Sequence of chain 1.A:
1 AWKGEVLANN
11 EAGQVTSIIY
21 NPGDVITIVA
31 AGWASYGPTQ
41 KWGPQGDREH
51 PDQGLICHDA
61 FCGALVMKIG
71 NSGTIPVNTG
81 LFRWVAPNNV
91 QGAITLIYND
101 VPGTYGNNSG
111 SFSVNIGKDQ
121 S

Sequence of chain 1.B:
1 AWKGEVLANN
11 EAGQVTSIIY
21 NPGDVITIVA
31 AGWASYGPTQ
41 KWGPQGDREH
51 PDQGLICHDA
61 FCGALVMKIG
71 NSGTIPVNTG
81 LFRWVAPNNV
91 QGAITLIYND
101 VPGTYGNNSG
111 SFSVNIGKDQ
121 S

Binding-site contacts:
Ligand atom CA5 contacts residue ASP100 of chain 1.A at 3.5 Å.
Ligand atom OB1 contacts residue THR104 of chain 1.A at 3.4 Å (h-bond).
Ligand atom O25 contacts residue ASP100 of chain 1.B at 2.6 Å (salt-bridge).
Ligand atom O5 contacts residue TYR36 of chain 1.B at 3.0 Å (h-bond).
Ligand atom OB1 contacts residue CA1 of chain 1.E at 2.5 Å.
Ligand atom OA3 contacts residue HIS50 of chain 1.A at 3.4 Å (h-bond).
Ligand atom O25 contacts residue THR104 of chain 1.B at 3.4 Å (h-bond).
Ligand atom O30 contacts residue ASN107 of chain 1.B at 3.1 Å (h-bond).
Ligand atom OB0 contacts residue CA1 of chain 1.E at 2.5 Å.
Ligand atom O21 contacts residue HIS50 of chain 1.B at 3.4 Å (h-bond).
Ligand atom O31 contacts residue GLN53 of chain 1.B at 2.7 Å (h-bond).
Ligand atom C29 contacts residue ASP100 of chain 1.B at 3.4 Å.
Ligand atom C23 contacts residue CA1 of chain 1.G at 3.4 Å.
Ligand atom O25 contacts residue TYR36 of chain 1.B at 3.1 Å (h-bond).
Ligand atom CA7 contacts residue TYR36 of chain 1.A at 3.5 Å (hydrophobic).
Ligand atom OB2 contacts residue HIS50 of chain 1.A at 2.7 Å (h-bond).
Ligand atom O26 contacts residue CA1 of chain 1.G at 2.5 Å.
Ligand atom CA5 contacts residue CA1 of chain 1.E at 3.4 Å.
Ligand atom CB3 contacts residue ASP100 of chain 1.A at 3.4 Å.
Ligand atom CA5 contacts residue THR104 of chain 1.A at 3.4 Å.
Ligand atom O26 contacts residue ASN107 of chain 1.B at 3.0 Å (h-bond).
Ligand atom OA9 contacts residue ASN107 of chain 1.A at 3.0 Å (h-bond).
Ligand atom O25 contacts residue CA1 of chain 1.G at 2.5 Å.
Ligand atom O26 contacts residue THR104 of chain 1.B at 3.3 Å (h-bond).
Ligand atom C23 contacts residue ASP100 of chain 1.B at 3.5 Å.
Ligand atom C23 contacts residue THR104 of chain 1.B at 3.4 Å.
Ligand atom O73 contacts residue GLN40 of chain 1.A at 3.1 Å (h-bond).
Ligand atom C28 contacts residue CA1 of chain 1.G at 3.4 Å.
Ligand atom CA6 contacts residue CA1 of chain 1.E at 3.4 Å.
Ligand atom O26 contacts residue TYR36 of chain 1.B at 3.5 Å (h-bond).
Ligand atom OA3 contacts residue TYR36 of chain 1.A at 3.5 Å.
Ligand atom OB1 contacts residue ASP100 of chain 1.A at 2.6 Å (salt-bridge).
Ligand atom OB1 contacts residue TYR36 of chain 1.A at 3.1 Å (h-bond).
Ligand atom C27 contacts residue TYR36 of chain 1.B at 3.5 Å (hydrophobic).
Ligand atom OB0 contacts residue TYR36 of chain 1.A at 3.5 Å (h-bond).
Ligand atom OB0 contacts residue THR104 of chain 1.A at 3.3 Å (h-bond).
Ligand atom O31 contacts residue HIS50 of chain 1.B at 2.7 Å (h-bond).
Ligand atom OB2 contacts residue GLN53 of chain 1.A at 2.7 Å (h-bond).
Ligand atom O88 contacts residue TYR36 of chain 1.A at 3.0 Å (h-bond).
Ligand atom OB0 contacts residue ASN107 of chain 1.A at 3.0 Å (h-bond).

The protein below binds the small molecule below.
Small molecule (SMILES): OC[C@H]1O[C@@H](OCc2cn([C@H]3[C@H](O)[C@@H](O)[C@H](c4cn([C@H]5[C@H](O)[C@@H](O)[C@H](n6cc([C@@H]7O[C@H](CO)[C@@H](n8cc(CO[C@@H]9O[C@H](CO)[C@H](O)[C@H](O)[C@H]9O)nn8)[C@H](O)[C@H]7O)nn6)O[C@@H]5CO)nn4)O[C@@H]3CO)nn2)[C@H](O)[C@@H](O)[C@H]1O